Sequence of chain 1.A:
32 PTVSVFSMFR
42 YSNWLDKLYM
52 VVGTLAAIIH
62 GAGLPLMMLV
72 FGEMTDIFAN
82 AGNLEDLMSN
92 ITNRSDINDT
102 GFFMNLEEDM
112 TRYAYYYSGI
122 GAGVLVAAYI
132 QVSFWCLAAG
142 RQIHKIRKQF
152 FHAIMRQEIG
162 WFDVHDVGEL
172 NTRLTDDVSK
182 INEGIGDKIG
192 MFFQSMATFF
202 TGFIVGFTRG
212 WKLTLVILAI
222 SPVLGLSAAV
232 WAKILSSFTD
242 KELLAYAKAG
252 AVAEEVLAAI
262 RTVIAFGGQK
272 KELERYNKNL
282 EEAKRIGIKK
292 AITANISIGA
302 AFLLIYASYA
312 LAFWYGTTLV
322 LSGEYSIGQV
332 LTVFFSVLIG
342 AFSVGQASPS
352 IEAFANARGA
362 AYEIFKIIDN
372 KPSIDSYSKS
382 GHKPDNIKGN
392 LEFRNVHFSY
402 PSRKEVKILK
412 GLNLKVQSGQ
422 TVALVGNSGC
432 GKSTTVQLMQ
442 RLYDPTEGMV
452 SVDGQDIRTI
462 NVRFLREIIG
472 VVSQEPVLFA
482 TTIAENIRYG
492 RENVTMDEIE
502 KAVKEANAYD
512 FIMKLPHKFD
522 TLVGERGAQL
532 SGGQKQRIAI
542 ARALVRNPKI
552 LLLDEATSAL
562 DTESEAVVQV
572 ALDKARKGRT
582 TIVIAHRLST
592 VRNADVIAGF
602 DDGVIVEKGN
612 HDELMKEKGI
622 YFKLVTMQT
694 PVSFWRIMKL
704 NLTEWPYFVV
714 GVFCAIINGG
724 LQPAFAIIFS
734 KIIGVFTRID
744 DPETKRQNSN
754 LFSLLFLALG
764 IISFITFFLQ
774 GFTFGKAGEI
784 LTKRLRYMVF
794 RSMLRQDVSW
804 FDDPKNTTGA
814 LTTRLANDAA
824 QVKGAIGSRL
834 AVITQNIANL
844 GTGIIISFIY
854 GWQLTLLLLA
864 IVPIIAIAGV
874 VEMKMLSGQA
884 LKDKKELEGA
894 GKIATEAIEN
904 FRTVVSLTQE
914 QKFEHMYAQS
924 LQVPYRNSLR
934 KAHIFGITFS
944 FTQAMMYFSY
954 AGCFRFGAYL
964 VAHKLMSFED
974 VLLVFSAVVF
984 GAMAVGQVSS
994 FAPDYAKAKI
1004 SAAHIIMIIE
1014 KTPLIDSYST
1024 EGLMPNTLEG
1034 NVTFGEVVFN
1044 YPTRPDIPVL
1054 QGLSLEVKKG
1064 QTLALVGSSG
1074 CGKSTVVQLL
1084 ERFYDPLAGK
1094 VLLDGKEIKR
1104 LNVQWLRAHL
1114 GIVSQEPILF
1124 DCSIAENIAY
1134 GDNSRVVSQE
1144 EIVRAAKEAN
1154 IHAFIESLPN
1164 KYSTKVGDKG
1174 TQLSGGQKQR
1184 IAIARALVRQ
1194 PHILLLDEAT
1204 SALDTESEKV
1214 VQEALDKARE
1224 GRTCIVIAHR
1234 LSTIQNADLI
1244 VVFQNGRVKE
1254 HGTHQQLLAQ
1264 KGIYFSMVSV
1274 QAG

The protein below binds the small molecule below.
Small molecule (SMILES): CC(C)CCC[C@@H](C)[C@H]1CC[C@H]2[C@@H]3CC=C4C[C@@H](O)CC[C@]4(C)[C@H]3CC[C@]12C

Binding-site contacts:
Ligand atom C7 contacts residue TRP855 of chain 1.A at 3.7 Å (hydrophobic).
Ligand atom C12 contacts residue TRP855 of chain 1.A at 3.6 Å (hydrophobic).
Ligand atom C11 contacts residue TRP855 of chain 1.A at 3.7 Å (hydrophobic).
Ligand atom C9 contacts residue TRP855 of chain 1.A at 3.3 Å (hydrophobic).
Ligand atom C4 contacts residue TRP855 of chain 1.A at 4.5 Å (hydrophobic).
Ligand atom C14 contacts residue TRP855 of chain 1.A at 3.6 Å (hydrophobic).
Ligand atom C12 contacts residue PHE851 of chain 1.A at 4.1 Å (hydrophobic).
Ligand atom C20 contacts residue PHE851 of chain 1.A at 4.5 Å (hydrophobic).
Ligand atom C6 contacts residue TRP855 of chain 1.A at 3.9 Å (hydrophobic).
Ligand atom C8 contacts residue TRP855 of chain 1.A at 4.0 Å (hydrophobic).
Ligand atom C10 contacts residue TRP855 of chain 1.A at 4.1 Å (hydrophobic).
Ligand atom C21 contacts residue PHE851 of chain 1.A at 3.6 Å (hydrophobic).
Ligand atom C1 contacts residue TRP855 of chain 1.A at 3.8 Å (hydrophobic).
Ligand atom C17 contacts residue PHE851 of chain 1.A at 4.0 Å (hydrophobic).
Ligand atom C13 contacts residue TRP855 of chain 1.A at 4.2 Å (hydrophobic).
Ligand atom C5 contacts residue TRP855 of chain 1.A at 3.9 Å (hydrophobic).
Ligand atom C3 contacts residue TRP855 of chain 1.A at 4.1 Å (hydrophobic).